This small molecule binds to this protein.
Small molecule (SMILES): CC(=O)N[C@H]1[C@H](O[C@H]2[C@H](O)[C@@H](NC(C)=O)CO[C@@H]2CO)O[C@H](CO)[C@@H](O)[C@@H]1O

Sequence of chain 1.C:
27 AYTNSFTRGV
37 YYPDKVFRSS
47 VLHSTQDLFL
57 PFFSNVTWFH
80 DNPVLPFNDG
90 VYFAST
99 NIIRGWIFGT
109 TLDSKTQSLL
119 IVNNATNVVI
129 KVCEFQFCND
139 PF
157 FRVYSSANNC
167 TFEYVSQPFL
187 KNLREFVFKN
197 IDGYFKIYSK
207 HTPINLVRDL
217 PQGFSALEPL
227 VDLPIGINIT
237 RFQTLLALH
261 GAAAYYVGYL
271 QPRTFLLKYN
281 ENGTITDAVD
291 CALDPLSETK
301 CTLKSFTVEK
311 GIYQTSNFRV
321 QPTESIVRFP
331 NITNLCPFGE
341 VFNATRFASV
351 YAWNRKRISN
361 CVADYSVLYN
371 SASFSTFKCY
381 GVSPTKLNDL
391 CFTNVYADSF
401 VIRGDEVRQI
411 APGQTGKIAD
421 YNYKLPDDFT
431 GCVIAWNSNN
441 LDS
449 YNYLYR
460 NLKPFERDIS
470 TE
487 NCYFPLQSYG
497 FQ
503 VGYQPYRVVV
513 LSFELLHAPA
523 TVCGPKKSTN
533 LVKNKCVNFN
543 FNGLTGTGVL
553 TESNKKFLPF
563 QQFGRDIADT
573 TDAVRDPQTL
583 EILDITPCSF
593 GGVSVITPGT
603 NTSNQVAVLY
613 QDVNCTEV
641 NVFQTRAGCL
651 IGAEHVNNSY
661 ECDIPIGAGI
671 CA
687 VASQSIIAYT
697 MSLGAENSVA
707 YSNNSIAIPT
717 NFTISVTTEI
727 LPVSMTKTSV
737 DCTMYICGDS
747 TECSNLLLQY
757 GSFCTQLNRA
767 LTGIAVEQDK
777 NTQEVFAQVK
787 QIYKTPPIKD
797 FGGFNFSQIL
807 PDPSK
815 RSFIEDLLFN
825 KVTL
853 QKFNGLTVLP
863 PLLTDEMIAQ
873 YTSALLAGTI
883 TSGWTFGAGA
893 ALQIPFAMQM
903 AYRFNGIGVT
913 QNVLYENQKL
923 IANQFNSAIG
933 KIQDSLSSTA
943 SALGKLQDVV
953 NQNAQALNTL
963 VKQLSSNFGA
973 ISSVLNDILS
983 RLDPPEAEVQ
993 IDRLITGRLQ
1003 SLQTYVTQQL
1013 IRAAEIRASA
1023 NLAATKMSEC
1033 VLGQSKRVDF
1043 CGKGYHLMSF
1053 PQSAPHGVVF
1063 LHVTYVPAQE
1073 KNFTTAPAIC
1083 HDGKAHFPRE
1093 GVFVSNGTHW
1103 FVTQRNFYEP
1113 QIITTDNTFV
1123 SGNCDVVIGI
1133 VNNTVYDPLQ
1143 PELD

Sequence of chain 1.A:
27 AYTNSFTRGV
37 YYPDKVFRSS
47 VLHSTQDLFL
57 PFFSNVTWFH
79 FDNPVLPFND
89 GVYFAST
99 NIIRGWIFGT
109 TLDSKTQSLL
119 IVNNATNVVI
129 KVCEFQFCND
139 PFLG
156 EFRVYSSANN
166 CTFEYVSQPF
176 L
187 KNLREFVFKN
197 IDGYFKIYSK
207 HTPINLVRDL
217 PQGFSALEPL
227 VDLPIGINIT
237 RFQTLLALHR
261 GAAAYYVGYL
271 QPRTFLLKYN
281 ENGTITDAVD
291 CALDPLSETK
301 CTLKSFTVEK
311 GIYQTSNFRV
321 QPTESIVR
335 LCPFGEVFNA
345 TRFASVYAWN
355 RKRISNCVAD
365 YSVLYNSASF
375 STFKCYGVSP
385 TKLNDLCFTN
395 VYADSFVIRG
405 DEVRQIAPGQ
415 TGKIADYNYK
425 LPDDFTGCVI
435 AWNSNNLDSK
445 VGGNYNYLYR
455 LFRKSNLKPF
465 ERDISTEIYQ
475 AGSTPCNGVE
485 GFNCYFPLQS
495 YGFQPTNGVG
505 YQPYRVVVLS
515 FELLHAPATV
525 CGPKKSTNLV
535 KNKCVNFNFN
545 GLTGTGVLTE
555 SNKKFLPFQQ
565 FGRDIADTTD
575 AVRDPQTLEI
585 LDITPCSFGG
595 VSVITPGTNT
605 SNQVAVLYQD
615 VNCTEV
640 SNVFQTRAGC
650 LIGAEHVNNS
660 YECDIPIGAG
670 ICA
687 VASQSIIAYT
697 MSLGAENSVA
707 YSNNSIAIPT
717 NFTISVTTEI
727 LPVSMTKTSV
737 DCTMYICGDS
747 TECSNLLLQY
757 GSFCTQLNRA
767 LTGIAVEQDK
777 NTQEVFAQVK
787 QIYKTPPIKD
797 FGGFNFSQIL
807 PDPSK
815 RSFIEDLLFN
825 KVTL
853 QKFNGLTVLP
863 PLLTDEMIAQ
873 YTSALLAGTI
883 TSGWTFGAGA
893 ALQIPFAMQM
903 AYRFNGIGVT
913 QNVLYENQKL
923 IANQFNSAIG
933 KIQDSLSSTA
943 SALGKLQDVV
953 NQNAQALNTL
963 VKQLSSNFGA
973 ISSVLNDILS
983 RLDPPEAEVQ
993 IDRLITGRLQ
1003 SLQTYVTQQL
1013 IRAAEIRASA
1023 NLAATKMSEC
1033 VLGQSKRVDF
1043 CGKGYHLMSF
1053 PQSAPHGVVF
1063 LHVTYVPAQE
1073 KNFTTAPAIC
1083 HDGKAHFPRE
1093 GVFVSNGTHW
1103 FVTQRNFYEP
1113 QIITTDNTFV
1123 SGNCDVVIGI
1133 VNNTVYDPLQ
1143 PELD

Binding-site contacts:
Ligand atom C4 contacts residue ASN709 of chain 1.C at 4.2 Å.
Ligand atom C2 contacts residue ASN709 of chain 1.C at 2.5 Å.
Ligand atom O7 contacts residue GLY1131 of chain 1.C at 4.5 Å.
Ligand atom O7 contacts residue ASN709 of chain 1.C at 4.4 Å.
Ligand atom C5 contacts residue ASN709 of chain 1.C at 3.7 Å.
Ligand atom O5 contacts residue ASN709 of chain 1.C at 2.4 Å (h-bond).
Ligand atom N2 contacts residue ASN709 of chain 1.C at 2.9 Å (h-bond).
Ligand atom O5 contacts residue ASP796 of chain 1.A at 3.9 Å.
Ligand atom C3 contacts residue ASN709 of chain 1.C at 3.8 Å.
Ligand atom O6 contacts residue ASP796 of chain 1.A at 4.0 Å.
Ligand atom C1 contacts residue ASN709 of chain 1.C at 1.4 Å.
Ligand atom C7 contacts residue ASN709 of chain 1.C at 3.5 Å.
Ligand atom C8 contacts residue ASN709 of chain 1.C at 3.8 Å.